Sequence of chain 1.G:
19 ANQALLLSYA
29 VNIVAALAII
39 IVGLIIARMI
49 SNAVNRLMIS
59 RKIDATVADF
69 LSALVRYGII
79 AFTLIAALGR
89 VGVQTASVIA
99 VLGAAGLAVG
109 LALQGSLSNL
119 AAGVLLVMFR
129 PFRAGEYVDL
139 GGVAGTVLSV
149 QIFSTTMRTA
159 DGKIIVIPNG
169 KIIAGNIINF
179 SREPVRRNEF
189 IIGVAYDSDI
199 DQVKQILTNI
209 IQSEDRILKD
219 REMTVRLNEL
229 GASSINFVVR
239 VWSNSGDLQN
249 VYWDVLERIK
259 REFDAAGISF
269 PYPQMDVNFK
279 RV

Sequence of chain 1.A:
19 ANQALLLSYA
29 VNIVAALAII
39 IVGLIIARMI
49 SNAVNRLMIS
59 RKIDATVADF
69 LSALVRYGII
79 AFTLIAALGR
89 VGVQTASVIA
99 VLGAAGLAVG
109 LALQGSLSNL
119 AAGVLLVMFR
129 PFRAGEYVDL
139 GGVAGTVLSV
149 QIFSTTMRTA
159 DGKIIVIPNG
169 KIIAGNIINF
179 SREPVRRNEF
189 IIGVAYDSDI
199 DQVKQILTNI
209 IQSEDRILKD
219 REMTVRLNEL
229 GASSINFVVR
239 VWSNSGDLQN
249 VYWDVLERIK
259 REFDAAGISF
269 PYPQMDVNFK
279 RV

Binding-site contacts:
Ligand atom CAY contacts residue PHE80 of chain 1.G at 4.4 Å (hydrophobic).
Ligand atom CBH contacts residue TYR27 of chain 1.A at 3.9 Å (hydrophobic).
Ligand atom CBQ contacts residue VAL89 of chain 1.A at 3.6 Å (hydrophobic).
Ligand atom CAX contacts residue VAL89 of chain 1.A at 4.4 Å (hydrophobic).
Ligand atom CCL contacts residue ASN30 of chain 1.A at 3.8 Å.
Ligand atom CAA contacts residue ILE77 of chain 1.G at 4.0 Å (hydrophobic).
Ligand atom CBQ contacts residue GLY90 of chain 1.A at 3.8 Å.
Ligand atom CBJ contacts residue TYR27 of chain 1.A at 3.8 Å (hydrophobic).
Ligand atom CBD contacts residue ILE31 of chain 1.A at 3.8 Å (hydrophobic).
Ligand atom CBT contacts residue VAL89 of chain 1.A at 4.4 Å (hydrophobic).
Ligand atom O3 contacts residue GLY90 of chain 1.A at 4.1 Å.
Ligand atom CCQ contacts residue ASN30 of chain 1.A at 4.5 Å.
Ligand atom OAN contacts residue SER26 of chain 1.A at 3.8 Å.
Ligand atom CBL contacts residue TYR27 of chain 1.A at 4.4 Å (hydrophobic).
Ligand atom O2 contacts residue GLN92 of chain 1.A at 4.4 Å.
Ligand atom CBE contacts residue ALA84 of chain 1.G at 3.7 Å (hydrophobic).
Ligand atom O1 contacts residue GLY90 of chain 1.A at 4.3 Å.
Ligand atom CCM contacts residue GLY90 of chain 1.A at 4.4 Å.
Ligand atom CCH contacts residue ASN30 of chain 1.A at 3.2 Å.
Ligand atom CBT contacts residue GLY90 of chain 1.A at 3.8 Å.
Ligand atom CAW contacts residue PHE80 of chain 1.G at 4.5 Å (hydrophobic).
Ligand atom O2 contacts residue GLY90 of chain 1.A at 4.0 Å.
Ligand atom CAZ contacts residue VAL89 of chain 1.A at 3.8 Å (hydrophobic).
Ligand atom CBJ contacts residue VAL89 of chain 1.A at 4.4 Å (hydrophobic).
Ligand atom CAY contacts residue THR81 of chain 1.G at 3.9 Å.
Ligand atom CAB contacts residue ILE44 of chain 1.G at 4.0 Å (hydrophobic).
Ligand atom C3 contacts residue GLY90 of chain 1.A at 4.4 Å.
Ligand atom C2 contacts residue GLY90 of chain 1.A at 3.7 Å.
Ligand atom OAP contacts residue ASN30 of chain 1.A at 4.3 Å.
Ligand atom OAN contacts residue TYR27 of chain 1.A at 3.7 Å.
Ligand atom CBA contacts residue THR81 of chain 1.G at 4.0 Å.
Ligand atom CBB contacts residue ILE31 of chain 1.A at 4.3 Å (hydrophobic).
Ligand atom CBF contacts residue VAL89 of chain 1.A at 4.0 Å (hydrophobic).
Ligand atom CBA contacts residue PHE80 of chain 1.G at 4.3 Å (hydrophobic).
Ligand atom OAN contacts residue ASN30 of chain 1.A at 3.3 Å (h-bond).
Ligand atom CCH contacts residue SER26 of chain 1.A at 4.2 Å.
Ligand atom CBG contacts residue VAL89 of chain 1.A at 3.9 Å (hydrophobic).
Ligand atom CBI contacts residue ALA84 of chain 1.G at 4.1 Å (hydrophobic).
Ligand atom CAW contacts residue VAL91 of chain 1.A at 4.1 Å (hydrophobic).
Ligand atom CCQ contacts residue SER26 of chain 1.A at 4.5 Å.

The protein below binds the small molecule below.
Small molecule (SMILES): CCCCCCCCCCC(CCCCCCCCCC)(CO[C@@H]1O[C@H](CO)[C@@H](O[C@H]2O[C@H](CO)[C@@H](O)[C@H](O)[C@H]2O)[C@H](O)[C@H]1O)CO[C@@H]1O[C@H](CO)[C@@H](O[C@H]2O[C@H](CO)[C@@H](O)[C@H](O)[C@H]2O)[C@H](O)[C@H]1O